Sequence of chain 1.A:
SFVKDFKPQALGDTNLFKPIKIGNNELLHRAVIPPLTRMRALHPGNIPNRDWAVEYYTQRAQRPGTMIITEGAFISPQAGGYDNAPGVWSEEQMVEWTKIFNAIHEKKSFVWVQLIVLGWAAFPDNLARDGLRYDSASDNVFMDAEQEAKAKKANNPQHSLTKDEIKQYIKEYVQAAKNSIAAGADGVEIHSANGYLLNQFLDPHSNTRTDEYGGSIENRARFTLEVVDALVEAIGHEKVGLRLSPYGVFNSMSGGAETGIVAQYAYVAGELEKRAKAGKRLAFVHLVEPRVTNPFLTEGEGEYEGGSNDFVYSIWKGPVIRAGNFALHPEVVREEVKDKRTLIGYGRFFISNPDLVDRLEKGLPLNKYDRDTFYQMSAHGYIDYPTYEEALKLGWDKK

The small molecule below binds the protein below.
Small molecule (SMILES): O=C1CCC=C1CO

Binding-site contacts:
Ligand atom C1 contacts residue ASN194 of chain 1.A at 4.1 Å.
Ligand atom O1 contacts residue FMN1 of chain 1.B at 3.1 Å.
Ligand atom C4 contacts residue THR37 of chain 1.A at 3.6 Å.
Ligand atom O2 contacts residue PRO295 of chain 1.A at 3.0 Å.
Ligand atom O1 contacts residue ASN194 of chain 1.A at 3.0 Å (h-bond).
Ligand atom C2 contacts residue ASN194 of chain 1.A at 4.4 Å.
Ligand atom C3 contacts residue PHE250 of chain 1.A at 4.3 Å (hydrophobic).
Ligand atom C6 contacts residue FMN1 of chain 1.B at 3.2 Å.
Ligand atom O1 contacts residue HIS191 of chain 1.A at 3.5 Å (h-bond).
Ligand atom O2 contacts residue ASN194 of chain 1.A at 3.9 Å.
Ligand atom C4 contacts residue TYR196 of chain 1.A at 3.2 Å (hydrophobic).
Ligand atom O1 contacts residue TYR196 of chain 1.A at 4.2 Å.
Ligand atom C3 contacts residue PHE296 of chain 1.A at 4.0 Å (hydrophobic).
Ligand atom C6 contacts residue PRO295 of chain 1.A at 3.3 Å (hydrophobic).
Ligand atom C4 contacts residue FMN1 of chain 1.B at 3.6 Å.
Ligand atom C3 contacts residue TYR375 of chain 1.A at 3.5 Å (hydrophobic).
Ligand atom C5 contacts residue TYR196 of chain 1.A at 2.7 Å (hydrophobic).
Ligand atom C5 contacts residue FMN1 of chain 1.B at 3.4 Å.
Ligand atom C6 contacts residue PHE250 of chain 1.A at 4.0 Å (hydrophobic).
Ligand atom C6 contacts residue ASN194 of chain 1.A at 3.9 Å.
Ligand atom C3 contacts residue TYR196 of chain 1.A at 4.3 Å (hydrophobic).
Ligand atom C2 contacts residue FMN1 of chain 1.B at 3.4 Å.
Ligand atom C1 contacts residue TYR196 of chain 1.A at 3.8 Å (hydrophobic).
Ligand atom C3 contacts residue FMN1 of chain 1.B at 3.5 Å.
Ligand atom C6 contacts residue PHE296 of chain 1.A at 4.5 Å (hydrophobic).
Ligand atom C4 contacts residue TYR375 of chain 1.A at 3.2 Å (hydrophobic).
Ligand atom C5 contacts residue THR37 of chain 1.A at 3.7 Å.
Ligand atom C2 contacts residue PHE250 of chain 1.A at 4.2 Å (hydrophobic).
Ligand atom O2 contacts residue PHE296 of chain 1.A at 4.2 Å.
Ligand atom O2 contacts residue PHE250 of chain 1.A at 2.9 Å.
Ligand atom C1 contacts residue FMN1 of chain 1.B at 3.3 Å.